This small molecule binds to this protein.
Small molecule (SMILES): Nc1ccn([C@@H]2O[C@H](CO)[C@@H](O)[C@@H]2O)c(=O)n1

Sequence of chain 1.A:
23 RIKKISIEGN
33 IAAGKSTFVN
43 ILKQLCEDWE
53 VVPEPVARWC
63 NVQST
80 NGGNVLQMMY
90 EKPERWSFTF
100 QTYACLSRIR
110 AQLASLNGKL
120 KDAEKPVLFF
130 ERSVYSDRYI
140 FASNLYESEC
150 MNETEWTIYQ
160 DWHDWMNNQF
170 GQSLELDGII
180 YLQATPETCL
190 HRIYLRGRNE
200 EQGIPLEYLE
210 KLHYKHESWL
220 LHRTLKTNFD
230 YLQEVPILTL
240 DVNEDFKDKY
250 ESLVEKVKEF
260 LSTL

Binding-site contacts:
Ligand atom O2 contacts residue GLN100 of chain 1.A at 3.5 Å (h-bond).
Ligand atom C5' contacts residue GLU56 of chain 1.A at 3.3 Å.
Ligand atom C2' contacts residue PHE140 of chain 1.A at 4.0 Å (hydrophobic).
Ligand atom C5' contacts residue VAL58 of chain 1.A at 3.9 Å (hydrophobic).
Ligand atom C2 contacts residue PHE99 of chain 1.A at 3.5 Å (hydrophobic).
Ligand atom C6 contacts residue TRP61 of chain 1.A at 3.8 Å (hydrophobic).
Ligand atom O4' contacts residue TRP61 of chain 1.A at 3.5 Å.
Ligand atom C5 contacts residue ASP136 of chain 1.A at 3.8 Å.
Ligand atom O2 contacts residue PHE99 of chain 1.A at 3.6 Å.
Ligand atom C2' contacts residue ILE33 of chain 1.A at 3.9 Å (hydrophobic).
Ligand atom C3' contacts residue TYR89 of chain 1.A at 3.7 Å (hydrophobic).
Ligand atom C3' contacts residue GLU200 of chain 1.A at 3.1 Å.
Ligand atom O3' contacts residue ILE33 of chain 1.A at 4.0 Å.
Ligand atom N4 contacts residue PHE140 of chain 1.A at 3.6 Å.
Ligand atom O1 contacts residue ARG131 of chain 1.A at 3.0 Å (salt-bridge).
Ligand atom C5 contacts residue GLU56 of chain 1.A at 3.8 Å.
Ligand atom N4 contacts residue GLN100 of chain 1.A at 3.0 Å (h-bond).
Ligand atom C2 contacts residue GLN100 of chain 1.A at 3.7 Å.
Ligand atom O5' contacts residue GLU56 of chain 1.A at 2.5 Å (salt-bridge).
Ligand atom C6 contacts residue GLU56 of chain 1.A at 3.8 Å.
Ligand atom N4 contacts residue ASP136 of chain 1.A at 2.9 Å (salt-bridge).
Ligand atom O3' contacts residue TYR89 of chain 1.A at 2.7 Å (h-bond).
Ligand atom C4' contacts residue GLU200 of chain 1.A at 3.6 Å.
Ligand atom C4 contacts residue ASP136 of chain 1.A at 3.7 Å.
Ligand atom O5' contacts residue ARG131 of chain 1.A at 3.1 Å (salt-bridge).
Ligand atom N3 contacts residue PHE99 of chain 1.A at 3.6 Å.
Ligand atom C4 contacts residue PHE140 of chain 1.A at 3.7 Å (hydrophobic).
Ligand atom O2 contacts residue PHE140 of chain 1.A at 3.7 Å.
Ligand atom C2' contacts residue TYR89 of chain 1.A at 3.5 Å (hydrophobic).
Ligand atom C6 contacts residue ARG131 of chain 1.A at 3.7 Å.
Ligand atom C5' contacts residue GLU200 of chain 1.A at 3.9 Å.
Ligand atom C4 contacts residue GLN100 of chain 1.A at 3.8 Å.
Ligand atom O4' contacts residue LEU85 of chain 1.A at 3.9 Å.
Ligand atom C2 contacts residue PHE140 of chain 1.A at 3.6 Å (hydrophobic).
Ligand atom O1 contacts residue PHE140 of chain 1.A at 3.2 Å.
Ligand atom N3 contacts residue GLN100 of chain 1.A at 3.0 Å (h-bond).
Ligand atom O3' contacts residue GLU200 of chain 1.A at 2.6 Å (salt-bridge).
Ligand atom O1 contacts residue ILE33 of chain 1.A at 3.6 Å.
Ligand atom N3 contacts residue PHE140 of chain 1.A at 3.4 Å.
Ligand atom O2 contacts residue MET88 of chain 1.A at 3.4 Å.